Sequence of chain 4.E:
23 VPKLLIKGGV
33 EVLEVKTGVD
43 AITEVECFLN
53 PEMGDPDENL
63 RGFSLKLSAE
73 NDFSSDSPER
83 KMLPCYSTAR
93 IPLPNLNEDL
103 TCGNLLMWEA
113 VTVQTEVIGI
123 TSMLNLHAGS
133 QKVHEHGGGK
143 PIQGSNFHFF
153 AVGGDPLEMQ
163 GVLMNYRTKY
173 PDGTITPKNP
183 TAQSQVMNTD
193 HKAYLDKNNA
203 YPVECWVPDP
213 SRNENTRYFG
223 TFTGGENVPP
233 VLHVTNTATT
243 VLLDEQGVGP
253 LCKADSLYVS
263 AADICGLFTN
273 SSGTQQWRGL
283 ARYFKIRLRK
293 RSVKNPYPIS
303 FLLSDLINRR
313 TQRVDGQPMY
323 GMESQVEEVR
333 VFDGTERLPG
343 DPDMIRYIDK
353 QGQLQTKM

Sequence of chain 4.A:
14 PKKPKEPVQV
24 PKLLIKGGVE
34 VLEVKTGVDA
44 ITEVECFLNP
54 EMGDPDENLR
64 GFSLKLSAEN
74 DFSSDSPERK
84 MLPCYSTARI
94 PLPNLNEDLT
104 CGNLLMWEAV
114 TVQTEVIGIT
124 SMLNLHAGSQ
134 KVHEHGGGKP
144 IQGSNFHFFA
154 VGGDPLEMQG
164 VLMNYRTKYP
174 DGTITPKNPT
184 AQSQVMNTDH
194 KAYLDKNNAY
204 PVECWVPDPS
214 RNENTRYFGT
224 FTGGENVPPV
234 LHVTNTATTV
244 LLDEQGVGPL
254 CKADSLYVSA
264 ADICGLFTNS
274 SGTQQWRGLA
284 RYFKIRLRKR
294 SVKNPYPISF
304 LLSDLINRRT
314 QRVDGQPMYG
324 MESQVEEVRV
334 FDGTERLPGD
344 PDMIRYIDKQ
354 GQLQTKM

The small molecule below binds the protein below.
Small molecule (SMILES): CC(=O)N[C@H]1[C@H]([C@H](O)[C@H](O)CO)O[C@@](O[C@H](CO)[C@@H](O)[C@@H]2O[C@@H](C(=O)O)C[C@H](O)[C@H]2NC(C)=O)(C(=O)O)C[C@@H]1O

Sequence of chain 4.D:
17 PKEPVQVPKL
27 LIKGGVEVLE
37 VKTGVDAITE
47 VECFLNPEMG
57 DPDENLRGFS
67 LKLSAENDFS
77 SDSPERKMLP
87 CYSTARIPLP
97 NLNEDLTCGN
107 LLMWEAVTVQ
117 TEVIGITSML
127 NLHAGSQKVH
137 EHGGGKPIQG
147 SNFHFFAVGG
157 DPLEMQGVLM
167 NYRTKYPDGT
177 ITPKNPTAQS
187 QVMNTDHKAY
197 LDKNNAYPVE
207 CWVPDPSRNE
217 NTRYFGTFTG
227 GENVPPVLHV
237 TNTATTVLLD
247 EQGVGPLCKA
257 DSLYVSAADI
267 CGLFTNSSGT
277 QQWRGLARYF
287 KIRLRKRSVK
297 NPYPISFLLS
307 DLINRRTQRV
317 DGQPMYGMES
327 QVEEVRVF

Binding-site contacts:
Ligand atom C11 contacts residue ASN272 of chain 4.E at 3.5 Å.
Ligand atom O8 contacts residue ASN272 of chain 4.E at 3.5 Å (h-bond).
Ligand atom O8 contacts residue GLN278 of chain 4.E at 3.5 Å (h-bond).
Ligand atom O8 contacts residue LYS68 of chain 4.E at 3.3 Å.
Ligand atom C1 contacts residue LYS68 of chain 4.E at 3.8 Å.
Ligand atom O1B contacts residue THR276 of chain 4.E at 3.4 Å (h-bond).
Ligand atom O1B contacts residue LYS68 of chain 4.E at 3.1 Å.
Ligand atom C10 contacts residue GLN278 of chain 4.E at 4.0 Å.
Ligand atom C11 contacts residue HIS138 of chain 4.D at 3.5 Å.
Ligand atom N5 contacts residue ASN272 of chain 4.E at 3.2 Å (h-bond).
Ligand atom O9 contacts residue GLN278 of chain 4.E at 4.0 Å.
Ligand atom O8 contacts residue THR276 of chain 4.E at 4.0 Å.
Ligand atom C6 contacts residue LYS68 of chain 4.E at 4.0 Å.
Ligand atom C10 contacts residue LEU62 of chain 4.E at 3.1 Å (hydrophobic).
Ligand atom O7 contacts residue LEU62 of chain 4.E at 3.3 Å.
Ligand atom C9 contacts residue LYS68 of chain 4.E at 3.8 Å.
Ligand atom N5 contacts residue LEU62 of chain 4.E at 3.9 Å.
Ligand atom O9 contacts residue LEU67 of chain 4.E at 3.1 Å.
Ligand atom C11 contacts residue PHE270 of chain 4.E at 3.9 Å (hydrophobic).
Ligand atom C9 contacts residue LEU67 of chain 4.E at 4.0 Å (hydrophobic).
Ligand atom C6 contacts residue ASN272 of chain 4.E at 3.7 Å.
Ligand atom N5 contacts residue GLN278 of chain 4.E at 3.7 Å.
Ligand atom C11 contacts residue PHE75 of chain 4.A at 3.5 Å (hydrophobic).
Ligand atom O1A contacts residue ASN272 of chain 4.E at 3.6 Å.
Ligand atom O1A contacts residue LYS68 of chain 4.E at 3.8 Å.
Ligand atom O10 contacts residue LEU62 of chain 4.E at 2.8 Å.
Ligand atom C8 contacts residue GLN278 of chain 4.E at 3.7 Å.
Ligand atom C1 contacts residue THR276 of chain 4.E at 3.3 Å.
Ligand atom C11 contacts residue LEU62 of chain 4.E at 3.5 Å (hydrophobic).
Ligand atom O10 contacts residue PHE75 of chain 4.A at 3.9 Å.
Ligand atom O1A contacts residue THR276 of chain 4.E at 2.6 Å (h-bond).
Ligand atom C7 contacts residue LEU62 of chain 4.E at 3.8 Å (hydrophobic).
Ligand atom C9 contacts residue GLN278 of chain 4.E at 3.3 Å.
Ligand atom O1B contacts residue SER274 of chain 4.E at 3.3 Å (h-bond).
Ligand atom C11 contacts residue THR276 of chain 4.E at 3.4 Å.
Ligand atom O9 contacts residue LYS68 of chain 4.E at 2.9 Å (salt-bridge).
Ligand atom C7 contacts residue GLN278 of chain 4.E at 3.9 Å.
Ligand atom C10 contacts residue ASN272 of chain 4.E at 3.9 Å.
Ligand atom C11 contacts residue GLN278 of chain 4.E at 3.5 Å.
Ligand atom C11 contacts residue PHE65 of chain 4.E at 3.7 Å (hydrophobic).